Sequence of chain 57.A:
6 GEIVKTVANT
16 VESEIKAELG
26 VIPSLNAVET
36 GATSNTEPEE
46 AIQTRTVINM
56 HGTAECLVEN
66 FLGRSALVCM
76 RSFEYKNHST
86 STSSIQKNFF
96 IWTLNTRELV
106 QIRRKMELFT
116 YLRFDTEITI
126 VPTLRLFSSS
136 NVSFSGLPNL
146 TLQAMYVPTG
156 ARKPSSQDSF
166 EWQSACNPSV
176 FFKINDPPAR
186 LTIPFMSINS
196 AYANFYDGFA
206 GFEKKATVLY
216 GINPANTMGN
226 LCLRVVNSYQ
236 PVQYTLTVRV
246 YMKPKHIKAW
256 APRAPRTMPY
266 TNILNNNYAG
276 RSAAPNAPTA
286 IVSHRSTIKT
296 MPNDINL

A protein and the small-molecule ligand that binds it are described below.
Small molecule (SMILES): Cc1cc(CCCCCCCOc2ccc(C3=NCCO3)cc2)on1

Sequence of chain 57.C:
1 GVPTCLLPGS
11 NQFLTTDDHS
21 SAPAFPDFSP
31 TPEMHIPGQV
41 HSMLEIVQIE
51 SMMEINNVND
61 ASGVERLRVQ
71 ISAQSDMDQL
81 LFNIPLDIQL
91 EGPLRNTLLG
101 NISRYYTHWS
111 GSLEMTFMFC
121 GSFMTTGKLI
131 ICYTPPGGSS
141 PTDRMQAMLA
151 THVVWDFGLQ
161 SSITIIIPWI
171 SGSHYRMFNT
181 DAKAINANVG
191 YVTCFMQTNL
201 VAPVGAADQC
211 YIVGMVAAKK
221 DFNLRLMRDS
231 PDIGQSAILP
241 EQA

Binding-site contacts:
Ligand atom O1B contacts residue LEU99 of chain 57.A at 3.1 Å.
Ligand atom O1 contacts residue TYR197 of chain 57.A at 3.9 Å.
Ligand atom C4A contacts residue PRO173 of chain 57.A at 3.3 Å (hydrophobic).
Ligand atom O1A contacts residue LEU186 of chain 57.A at 3.7 Å.
Ligand atom C1B contacts residue LEU99 of chain 57.A at 3.9 Å (hydrophobic).
Ligand atom C2A contacts residue LEU186 of chain 57.A at 3.7 Å (hydrophobic).
Ligand atom C5C contacts residue LEU99 of chain 57.A at 3.6 Å (hydrophobic).
Ligand atom C7C contacts residue LEU99 of chain 57.A at 3.5 Å (hydrophobic).
Ligand atom N3A contacts residue TYR151 of chain 57.A at 3.3 Å.
Ligand atom N2 contacts residue ASN221 of chain 57.A at 3.9 Å.
Ligand atom C5A contacts residue PRO173 of chain 57.A at 3.5 Å (hydrophobic).
Ligand atom C7C contacts residue ILE123 of chain 57.A at 3.5 Å (hydrophobic).
Ligand atom C31 contacts residue ASN199 of chain 57.A at 3.4 Å.
Ligand atom C5C contacts residue THR101 of chain 57.A at 3.7 Å.
Ligand atom C2B contacts residue LEU226 of chain 57.A at 3.6 Å (hydrophobic).
Ligand atom C4A contacts residue LEU186 of chain 57.A at 3.9 Å (hydrophobic).
Ligand atom O1A contacts residue LEU226 of chain 57.A at 3.8 Å.
Ligand atom O1 contacts residue MET223 of chain 57.A at 3.6 Å (h-bond).
Ligand atom C5A contacts residue LEU186 of chain 57.A at 3.6 Å (hydrophobic).
Ligand atom C4B contacts residue LEU226 of chain 57.A at 3.9 Å (hydrophobic).
Ligand atom C5B contacts residue ILE188 of chain 57.A at 3.6 Å (hydrophobic).
Ligand atom C6C contacts residue TRP97 of chain 57.A at 3.9 Å (hydrophobic).
Ligand atom C2B contacts residue ILE123 of chain 57.A at 3.5 Å (hydrophobic).
Ligand atom C2C contacts residue THR101 of chain 57.A at 3.8 Å.
Ligand atom C5 contacts residue TYR197 of chain 57.A at 3.8 Å (hydrophobic).
Ligand atom C6C contacts residue LEU99 of chain 57.A at 3.6 Å (hydrophobic).
Ligand atom C4A contacts residue TYR151 of chain 57.A at 3.8 Å (hydrophobic).
Ligand atom O1A contacts residue ALA149 of chain 57.A at 3.7 Å.
Ligand atom C5A contacts residue VAL175 of chain 57.A at 3.9 Å (hydrophobic).
Ligand atom C31 contacts residue TYR197 of chain 57.A at 3.7 Å (hydrophobic).
Ligand atom C3B contacts residue ILE123 of chain 57.A at 3.9 Å (hydrophobic).
Ligand atom O1B contacts residue TRP97 of chain 57.A at 3.6 Å.
Ligand atom C4C contacts residue THR121 of chain 57.A at 3.7 Å.
Ligand atom C5A contacts residue ALA149 of chain 57.A at 3.2 Å (hydrophobic).
Ligand atom C1C contacts residue TYR197 of chain 57.A at 3.7 Å (hydrophobic).
Ligand atom C6B contacts residue ILE188 of chain 57.A at 3.7 Å (hydrophobic).
Ligand atom C6C contacts residue ILE123 of chain 57.A at 3.6 Å (hydrophobic).
Ligand atom C3B contacts residue LEU226 of chain 57.A at 3.5 Å (hydrophobic).
Ligand atom C4 contacts residue TYR197 of chain 57.A at 3.6 Å (hydrophobic).
Ligand atom C3 contacts residue TYR197 of chain 57.A at 3.7 Å (hydrophobic).